Sequence of chain 3.B:
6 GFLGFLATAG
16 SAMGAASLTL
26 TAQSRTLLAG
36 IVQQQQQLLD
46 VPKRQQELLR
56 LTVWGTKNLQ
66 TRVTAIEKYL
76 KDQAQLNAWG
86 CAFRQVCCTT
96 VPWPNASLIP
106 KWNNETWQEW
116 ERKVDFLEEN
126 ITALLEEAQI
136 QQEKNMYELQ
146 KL

This small molecule binds to this protein.
Small molecule (SMILES): CC(=O)N[C@@H]1[C@@H](O)[C@H](O)[C@@H](CO)O[C@H]1O

Binding-site contacts:
Ligand atom C3 contacts residue ASN109 of chain 3.B at 3.9 Å.
Ligand atom N2 contacts residue ASN109 of chain 3.B at 2.9 Å (h-bond).
Ligand atom C8 contacts residue TRP107 of chain 3.B at 3.9 Å (hydrophobic).
Ligand atom O7 contacts residue LYS106 of chain 3.B at 3.5 Å.
Ligand atom C7 contacts residue ASN109 of chain 3.B at 3.8 Å.
Ligand atom O5 contacts residue ASN109 of chain 3.B at 2.5 Å (h-bond).
Ligand atom C5 contacts residue ASN109 of chain 3.B at 3.8 Å.
Ligand atom C8 contacts residue ASN108 of chain 3.B at 3.6 Å.
Ligand atom C7 contacts residue LYS106 of chain 3.B at 3.8 Å.
Ligand atom C2 contacts residue ASN109 of chain 3.B at 2.5 Å.
Ligand atom C8 contacts residue LYS106 of chain 3.B at 3.8 Å.
Ligand atom C1 contacts residue ASN109 of chain 3.B at 1.5 Å.
Ligand atom C8 contacts residue ASN109 of chain 3.B at 4.1 Å.
Ligand atom C4 contacts residue ASN109 of chain 3.B at 4.4 Å.
Ligand atom O7 contacts residue ASN109 of chain 3.B at 4.2 Å.